This small molecule binds to this protein.
Small molecule (SMILES): O=C1OC[C@](O)(CO)[C@H]1O

Sequence of chain 1.B:
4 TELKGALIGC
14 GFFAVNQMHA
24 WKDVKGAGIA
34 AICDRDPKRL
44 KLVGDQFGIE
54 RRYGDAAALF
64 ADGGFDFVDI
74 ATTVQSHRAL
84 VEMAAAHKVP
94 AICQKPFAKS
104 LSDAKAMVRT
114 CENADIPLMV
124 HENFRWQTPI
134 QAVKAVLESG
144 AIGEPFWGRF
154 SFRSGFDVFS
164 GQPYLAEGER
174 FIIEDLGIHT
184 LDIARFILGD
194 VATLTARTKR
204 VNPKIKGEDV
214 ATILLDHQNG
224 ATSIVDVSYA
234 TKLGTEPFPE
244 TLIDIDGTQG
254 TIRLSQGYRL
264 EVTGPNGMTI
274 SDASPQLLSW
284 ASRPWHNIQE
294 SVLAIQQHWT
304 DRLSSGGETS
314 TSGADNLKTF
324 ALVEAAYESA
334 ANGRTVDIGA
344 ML

Binding-site contacts:
Ligand atom C5 contacts residue VAL161 of chain 1.B at 3.6 Å (hydrophobic).
Ligand atom O2 contacts residue LYS98 of chain 1.B at 3.1 Å (salt-bridge).
Ligand atom O1 contacts residue PHE127 of chain 1.B at 4.2 Å.
Ligand atom O5 contacts residue LEU179 of chain 1.B at 4.2 Å.
Ligand atom C4 contacts residue ILE291 of chain 1.B at 4.2 Å (hydrophobic).
Ligand atom O5 contacts residue ASP178 of chain 1.B at 2.7 Å (salt-bridge).
Ligand atom O3 contacts residue GLN165 of chain 1.B at 2.7 Å (h-bond).
Ligand atom C5 contacts residue TYR232 of chain 1.B at 3.3 Å (hydrophobic).
Ligand atom O5 contacts residue TYR232 of chain 1.B at 2.7 Å (h-bond).
Ligand atom C3 contacts residue TYR232 of chain 1.B at 4.4 Å (hydrophobic).
Ligand atom O4 contacts residue NAD1 of chain 1.F at 3.6 Å.
Ligand atom O2 contacts residue ASP178 of chain 1.B at 2.8 Å (salt-bridge).
Ligand atom C1 contacts residue HIS182 of chain 1.B at 3.5 Å.
Ligand atom C5 contacts residue ASP178 of chain 1.B at 3.5 Å.
Ligand atom O3 contacts residue NAD1 of chain 1.F at 3.6 Å.
Ligand atom C2 contacts residue ASP178 of chain 1.B at 3.2 Å.
Ligand atom C1 contacts residue LYS98 of chain 1.B at 3.8 Å.
Ligand atom C1 contacts residue NAD1 of chain 1.F at 3.5 Å.
Ligand atom O1 contacts residue NAD1 of chain 1.F at 2.9 Å (h-bond).
Ligand atom C3 contacts residue GLN165 of chain 1.B at 3.8 Å.
Ligand atom O1 contacts residue LYS98 of chain 1.B at 3.2 Å (salt-bridge).
Ligand atom C3 contacts residue ASP178 of chain 1.B at 4.3 Å.
Ligand atom C5 contacts residue GLN165 of chain 1.B at 3.7 Å.
Ligand atom O1 contacts residue ASP178 of chain 1.B at 4.4 Å.
Ligand atom O2 contacts residue NAD1 of chain 1.F at 3.4 Å.
Ligand atom C2 contacts residue NAD1 of chain 1.F at 4.1 Å.
Ligand atom C2 contacts residue LYS98 of chain 1.B at 3.7 Å.
Ligand atom C1 contacts residue ASP178 of chain 1.B at 4.4 Å.
Ligand atom O4 contacts residue HIS182 of chain 1.B at 4.2 Å.
Ligand atom O3 contacts residue TRP288 of chain 1.B at 4.2 Å.
Ligand atom O2 contacts residue GLN165 of chain 1.B at 2.8 Å (h-bond).
Ligand atom C5 contacts residue LEU168 of chain 1.B at 4.3 Å (hydrophobic).
Ligand atom C2 contacts residue HIS182 of chain 1.B at 4.5 Å.
Ligand atom C4 contacts residue TYR232 of chain 1.B at 4.3 Å (hydrophobic).
Ligand atom C2 contacts residue GLN165 of chain 1.B at 3.8 Å.
Ligand atom O4 contacts residue ILE291 of chain 1.B at 3.9 Å.
Ligand atom O1 contacts residue HIS182 of chain 1.B at 2.5 Å (h-bond).
Ligand atom O5 contacts residue VAL161 of chain 1.B at 4.1 Å.
Ligand atom C1 contacts residue PHE127 of chain 1.B at 4.4 Å (hydrophobic).
Ligand atom O4 contacts residue PHE127 of chain 1.B at 3.8 Å.